The protein below binds the small molecule below.
Small molecule (SMILES): Cn1cc(S(=O)(=O)NC(=O)Nc2ncc(Br)s2)c2cccc(OCC(N)=O)c21

Binding-site contacts:
Ligand atom C24 contacts residue ALA25 of chain 1.E at 3.7 Å (hydrophobic).
Ligand atom O19 contacts residue GLY29 of chain 1.E at 3.3 Å.
Ligand atom C5 contacts residue GLY22 of chain 1.E at 3.5 Å.
Ligand atom C13 contacts residue 95D1 of chain 1.O at 3.4 Å.
Ligand atom N6 contacts residue GLY29 of chain 1.E at 3.2 Å (h-bond).
Ligand atom O19 contacts residue GLY22 of chain 1.E at 3.6 Å.
Ligand atom N6 contacts residue THR28 of chain 1.E at 3.6 Å (h-bond).
Ligand atom C25 contacts residue VAL18 of chain 1.E at 3.5 Å (hydrophobic).
Ligand atom O16 contacts residue GLU30 of chain 1.E at 3.5 Å (salt-bridge).
Ligand atom O21 contacts residue MET178 of chain 1.E at 3.3 Å.
Ligand atom C5 contacts residue THR32 of chain 1.E at 3.3 Å.
Ligand atom O16 contacts residue LEU31 of chain 1.E at 3.1 Å (h-bond).
Ligand atom C28 contacts residue ALA25 of chain 1.E at 3.8 Å (hydrophobic).
Ligand atom O15 contacts residue THR28 of chain 1.E at 3.6 Å (h-bond).
Ligand atom N4 contacts residue GLY22 of chain 1.E at 3.6 Å.
Ligand atom BR22 contacts residue THR32 of chain 1.G at 3.7 Å.
Ligand atom C14 contacts residue 95D1 of chain 1.O at 3.2 Å.
Ligand atom O16 contacts residue GLY29 of chain 1.E at 3.4 Å.
Ligand atom O21 contacts residue CYS180 of chain 1.E at 3.2 Å (h-bond).
Ligand atom C23 contacts residue GLU21 of chain 1.E at 3.5 Å.
Ligand atom O19 contacts residue THR32 of chain 1.E at 2.6 Å (h-bond).
Ligand atom C13 contacts residue ARG23 of chain 1.E at 3.7 Å.
Ligand atom C25 contacts residue GLU21 of chain 1.E at 3.5 Å.
Ligand atom C27 contacts residue ALA25 of chain 1.E at 3.2 Å (hydrophobic).
Ligand atom C10 contacts residue GLY22 of chain 1.E at 3.5 Å.
Ligand atom C14 contacts residue ARG23 of chain 1.E at 3.7 Å.
Ligand atom O20 contacts residue GLU21 of chain 1.E at 3.4 Å.
Ligand atom C10 contacts residue GLY29 of chain 1.E at 3.3 Å.
Ligand atom N11 contacts residue GLY27 of chain 1.E at 3.2 Å (h-bond).
Ligand atom O16 contacts residue THR32 of chain 1.E at 3.1 Å (h-bond).
Ligand atom O21 contacts residue ASP179 of chain 1.E at 3.3 Å (salt-bridge).
Ligand atom N6 contacts residue GLY22 of chain 1.E at 3.7 Å.
Ligand atom N12 contacts residue 95D1 of chain 1.O at 3.2 Å.
Ligand atom C2 contacts residue GLY22 of chain 1.E at 3.6 Å.
Ligand atom N11 contacts residue GLY29 of chain 1.E at 3.6 Å.
Ligand atom C7 contacts residue 95D1 of chain 1.O at 3.6 Å.
Ligand atom BR22 contacts residue GLY29 of chain 1.G at 3.7 Å.
Ligand atom N6 contacts residue GLY27 of chain 1.E at 3.1 Å.
Ligand atom O15 contacts residue GLY27 of chain 1.E at 3.2 Å.
Ligand atom N11 contacts residue GLY22 of chain 1.E at 3.2 Å (h-bond).

Sequence of chain 1.E:
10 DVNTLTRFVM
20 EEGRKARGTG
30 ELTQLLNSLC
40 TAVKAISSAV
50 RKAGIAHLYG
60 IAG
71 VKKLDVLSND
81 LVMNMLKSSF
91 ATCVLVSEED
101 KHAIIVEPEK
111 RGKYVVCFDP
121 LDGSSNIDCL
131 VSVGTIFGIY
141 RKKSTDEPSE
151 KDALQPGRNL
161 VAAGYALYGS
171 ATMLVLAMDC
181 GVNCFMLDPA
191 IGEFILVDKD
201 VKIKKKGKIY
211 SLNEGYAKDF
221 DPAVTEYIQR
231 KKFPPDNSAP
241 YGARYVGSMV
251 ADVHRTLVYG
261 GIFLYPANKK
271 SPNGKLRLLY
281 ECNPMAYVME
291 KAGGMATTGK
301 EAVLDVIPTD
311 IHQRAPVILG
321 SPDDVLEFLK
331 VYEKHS

Sequence of chain 1.G:
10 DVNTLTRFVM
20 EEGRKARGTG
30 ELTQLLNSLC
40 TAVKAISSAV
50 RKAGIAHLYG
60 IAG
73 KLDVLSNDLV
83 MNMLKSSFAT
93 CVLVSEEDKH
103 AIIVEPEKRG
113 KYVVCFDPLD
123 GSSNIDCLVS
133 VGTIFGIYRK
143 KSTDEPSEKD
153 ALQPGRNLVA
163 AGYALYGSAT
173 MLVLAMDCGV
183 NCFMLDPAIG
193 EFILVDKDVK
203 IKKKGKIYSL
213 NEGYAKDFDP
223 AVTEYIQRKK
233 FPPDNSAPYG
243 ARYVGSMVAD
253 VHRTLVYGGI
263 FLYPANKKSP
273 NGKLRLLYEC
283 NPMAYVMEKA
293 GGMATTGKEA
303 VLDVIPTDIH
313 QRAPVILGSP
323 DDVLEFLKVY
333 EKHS